Sequence of chain 1.B:
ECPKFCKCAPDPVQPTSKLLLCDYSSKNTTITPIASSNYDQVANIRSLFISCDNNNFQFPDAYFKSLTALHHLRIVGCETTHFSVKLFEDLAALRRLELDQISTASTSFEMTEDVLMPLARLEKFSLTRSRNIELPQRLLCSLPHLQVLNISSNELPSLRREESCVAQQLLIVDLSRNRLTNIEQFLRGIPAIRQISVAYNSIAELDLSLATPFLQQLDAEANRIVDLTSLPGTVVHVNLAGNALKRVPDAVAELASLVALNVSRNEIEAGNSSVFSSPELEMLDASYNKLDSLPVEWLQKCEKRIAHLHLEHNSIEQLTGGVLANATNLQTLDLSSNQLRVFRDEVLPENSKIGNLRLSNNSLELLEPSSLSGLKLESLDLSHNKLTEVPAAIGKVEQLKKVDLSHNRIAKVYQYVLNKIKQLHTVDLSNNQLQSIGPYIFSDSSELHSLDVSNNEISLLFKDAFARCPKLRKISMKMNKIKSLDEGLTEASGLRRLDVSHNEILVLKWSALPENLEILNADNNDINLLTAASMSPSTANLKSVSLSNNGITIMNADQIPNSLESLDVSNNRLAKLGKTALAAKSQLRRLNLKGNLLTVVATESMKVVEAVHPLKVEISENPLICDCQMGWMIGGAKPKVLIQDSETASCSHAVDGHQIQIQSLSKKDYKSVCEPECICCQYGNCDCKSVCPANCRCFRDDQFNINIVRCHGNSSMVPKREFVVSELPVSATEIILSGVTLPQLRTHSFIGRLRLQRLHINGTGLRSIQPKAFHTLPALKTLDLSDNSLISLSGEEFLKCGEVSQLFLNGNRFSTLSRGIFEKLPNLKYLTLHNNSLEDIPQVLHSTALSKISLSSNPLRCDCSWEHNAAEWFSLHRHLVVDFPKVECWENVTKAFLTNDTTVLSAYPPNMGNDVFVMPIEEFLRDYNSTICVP

The protein below binds the small molecule below.
Small molecule (SMILES): CC(=O)N[C@@H]1[C@@H](O)[C@H](O)[C@@H](CO)O[C@H]1O

Binding-site contacts:
Ligand atom O7 contacts residue HIS346 of chain 1.B at 2.9 Å (h-bond).
Ligand atom C7 contacts residue SER370 of chain 1.B at 4.2 Å.
Ligand atom O7 contacts residue SER370 of chain 1.B at 3.2 Å (h-bond).
Ligand atom C7 contacts residue HIS346 of chain 1.B at 4.1 Å.
Ligand atom C1 contacts residue ASN394 of chain 1.B at 1.4 Å.
Ligand atom C4 contacts residue ASN394 of chain 1.B at 4.2 Å.
Ligand atom O7 contacts residue ASN394 of chain 1.B at 3.3 Å (h-bond).
Ligand atom C7 contacts residue ASN394 of chain 1.B at 3.3 Å.
Ligand atom N2 contacts residue ASN394 of chain 1.B at 2.9 Å (h-bond).
Ligand atom C2 contacts residue SER370 of chain 1.B at 4.4 Å.
Ligand atom C8 contacts residue ASN394 of chain 1.B at 4.5 Å.
Ligand atom O5 contacts residue ASN394 of chain 1.B at 2.4 Å (h-bond).
Ligand atom C1 contacts residue SER370 of chain 1.B at 4.5 Å.
Ligand atom C5 contacts residue ASN394 of chain 1.B at 3.7 Å.
Ligand atom C3 contacts residue ASN394 of chain 1.B at 3.8 Å.
Ligand atom C2 contacts residue ASN394 of chain 1.B at 2.4 Å.